Binding-site contacts:
Ligand atom O4 contacts residue ASP232 of chain 31.C at 2.8 Å (salt-bridge).
Ligand atom C1 contacts residue ARG104 of chain 31.C at 3.8 Å.
Ligand atom C5 contacts residue ASN283 of chain 31.A at 3.8 Å.
Ligand atom C2 contacts residue ASP91 of chain 31.C at 3.2 Å.
Ligand atom O6 contacts residue GLY282 of chain 31.A at 3.5 Å.
Ligand atom O1B contacts residue ARG104 of chain 31.C at 3.0 Å (salt-bridge).
Ligand atom C6 contacts residue ALA273 of chain 31.A at 3.8 Å (hydrophobic).
Ligand atom C11 contacts residue ILE233 of chain 31.C at 3.6 Å (hydrophobic).
Ligand atom C11 contacts residue GLY234 of chain 31.C at 3.8 Å.
Ligand atom C5 contacts residue ASN275 of chain 31.A at 3.5 Å.
Ligand atom O2 contacts residue ASP91 of chain 31.C at 2.5 Å (salt-bridge).
Ligand atom C11 contacts residue ASP232 of chain 31.C at 3.6 Å.
Ligand atom O7 contacts residue PRO274 of chain 31.A at 3.6 Å.
Ligand atom C1 contacts residue ASN283 of chain 31.A at 3.4 Å.
Ligand atom O4 contacts residue ARG95 of chain 31.C at 3.5 Å.
Ligand atom C11 contacts residue PRO231 of chain 31.C at 3.5 Å (hydrophobic).
Ligand atom C6 contacts residue GLY282 of chain 31.A at 3.6 Å.
Ligand atom C3 contacts residue ARG104 of chain 31.C at 3.8 Å.
Ligand atom O2 contacts residue GLY282 of chain 31.A at 3.8 Å.
Ligand atom O4 contacts residue PRO231 of chain 31.C at 3.9 Å.
Ligand atom C4 contacts residue PRO231 of chain 31.C at 3.6 Å (hydrophobic).
Ligand atom O5 contacts residue ASN283 of chain 31.A at 3.7 Å.
Ligand atom O10 contacts residue ASN275 of chain 31.A at 3.0 Å (h-bond).
Ligand atom C5 contacts residue PRO274 of chain 31.A at 3.9 Å (hydrophobic).
Ligand atom N5 contacts residue PRO231 of chain 31.C at 3.0 Å (h-bond).
Ligand atom C10 contacts residue ASN275 of chain 31.A at 3.3 Å.
Ligand atom O4 contacts residue ASN275 of chain 31.A at 3.0 Å (h-bond).
Ligand atom O2 contacts residue PRO274 of chain 31.A at 3.4 Å.
Ligand atom O3 contacts residue ASP91 of chain 31.C at 3.5 Å.
Ligand atom O6 contacts residue ALA273 of chain 31.A at 3.7 Å.
Ligand atom C4 contacts residue ASP232 of chain 31.C at 3.4 Å.
Ligand atom N5 contacts residue ASN275 of chain 31.A at 3.4 Å (h-bond).
Ligand atom C4 contacts residue ASN275 of chain 31.A at 3.7 Å.
Ligand atom O6 contacts residue PRO274 of chain 31.A at 3.6 Å.
Ligand atom O10 contacts residue ARG270 of chain 31.A at 3.6 Å.
Ligand atom C10 contacts residue PRO231 of chain 31.C at 3.8 Å (hydrophobic).
Ligand atom C5 contacts residue GLY282 of chain 31.A at 3.8 Å.
Ligand atom O6 contacts residue ASN283 of chain 31.A at 3.0 Å (h-bond).
Ligand atom C5 contacts residue PRO231 of chain 31.C at 3.7 Å (hydrophobic).
Ligand atom C6 contacts residue ASN283 of chain 31.A at 3.8 Å.

Sequence of chain 31.C:
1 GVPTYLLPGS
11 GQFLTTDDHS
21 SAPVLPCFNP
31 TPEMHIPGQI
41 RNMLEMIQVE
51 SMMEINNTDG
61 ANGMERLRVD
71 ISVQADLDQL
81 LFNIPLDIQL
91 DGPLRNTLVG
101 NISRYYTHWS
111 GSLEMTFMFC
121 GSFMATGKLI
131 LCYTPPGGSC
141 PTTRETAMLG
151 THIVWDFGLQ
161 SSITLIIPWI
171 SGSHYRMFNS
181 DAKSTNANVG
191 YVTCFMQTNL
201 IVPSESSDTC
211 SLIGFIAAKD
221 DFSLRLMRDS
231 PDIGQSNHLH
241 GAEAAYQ

This small molecule binds to this protein.
Small molecule (SMILES): CC(=O)N[C@@H]1[C@@H](O)[C@H](O[C@@H]2O[C@H](CO)[C@H](O)[C@H](O[C@]3(C(=O)O)C[C@H](O)[C@@H](NC(C)=O)[C@H]([C@H](O)[C@H](O)CO)O3)[C@H]2O)[C@@H](CO)O[C@H]1O

Sequence of chain 31.A:
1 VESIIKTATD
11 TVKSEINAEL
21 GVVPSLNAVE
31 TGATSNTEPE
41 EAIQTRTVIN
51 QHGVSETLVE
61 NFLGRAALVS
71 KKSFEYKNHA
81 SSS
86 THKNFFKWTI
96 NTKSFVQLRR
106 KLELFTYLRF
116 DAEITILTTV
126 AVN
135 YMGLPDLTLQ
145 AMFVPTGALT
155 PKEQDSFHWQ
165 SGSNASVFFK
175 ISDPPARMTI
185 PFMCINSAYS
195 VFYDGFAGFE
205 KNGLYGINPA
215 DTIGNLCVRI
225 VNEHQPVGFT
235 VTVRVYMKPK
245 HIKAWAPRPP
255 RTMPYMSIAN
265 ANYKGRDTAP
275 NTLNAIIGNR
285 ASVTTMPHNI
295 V